Binding-site contacts:
Ligand atom C10 contacts residue PHE287 of chain 1.C at 3.6 Å (hydrophobic).
Ligand atom C30 contacts residue THR193 of chain 1.C at 3.6 Å.
Ligand atom C11 contacts residue PHE287 of chain 1.C at 4.0 Å (hydrophobic).
Ligand atom C32 contacts residue LEU234 of chain 1.C at 3.9 Å (hydrophobic).
Ligand atom C6 contacts residue PHE287 of chain 1.C at 3.5 Å (hydrophobic).
Ligand atom N24 contacts residue HIS81 of chain 1.C at 3.7 Å.
Ligand atom C32 contacts residue LEU195 of chain 1.C at 3.9 Å (hydrophobic).
Ligand atom N7 contacts residue ILE251 of chain 1.C at 3.8 Å.
Ligand atom N8 contacts residue TYR80 of chain 1.C at 3.8 Å.
Ligand atom C1 contacts residue ILE251 of chain 1.C at 3.8 Å (hydrophobic).
Ligand atom O19 contacts residue ASN129 of chain 1.C at 3.7 Å.
Ligand atom O19 contacts residue MET270 of chain 1.C at 3.6 Å.
Ligand atom C21 contacts residue MET272 of chain 1.C at 3.8 Å (hydrophobic).
Ligand atom N8 contacts residue LEU234 of chain 1.C at 3.7 Å.
Ligand atom N5 contacts residue PHE287 of chain 1.C at 3.6 Å.
Ligand atom O28 contacts residue THR193 of chain 1.C at 3.5 Å (h-bond).
Ligand atom C29 contacts residue ASP233 of chain 1.C at 3.1 Å.
Ligand atom C14 contacts residue GLN237 of chain 1.C at 3.5 Å.
Ligand atom C4 contacts residue PHE287 of chain 1.C at 3.5 Å (hydrophobic).
Ligand atom N2 contacts residue PHE287 of chain 1.C at 3.7 Å.
Ligand atom C14 contacts residue ILE251 of chain 1.C at 4.0 Å (hydrophobic).
Ligand atom C14 contacts residue GLN284 of chain 1.C at 3.6 Å.
Ligand atom N5 contacts residue GLN284 of chain 1.C at 3.2 Å (h-bond).
Ligand atom C17 contacts residue MET272 of chain 1.C at 3.9 Å (hydrophobic).
Ligand atom C6 contacts residue GLN284 of chain 1.C at 3.9 Å.
Ligand atom C10 contacts residue PHE255 of chain 1.C at 4.0 Å (hydrophobic).
Ligand atom C20 contacts residue MET273 of chain 1.C at 3.5 Å (hydrophobic).
Ligand atom C6 contacts residue ILE251 of chain 1.C at 3.9 Å (hydrophobic).
Ligand atom C14 contacts residue PHE287 of chain 1.C at 3.6 Å (hydrophobic).
Ligand atom C11 contacts residue MET272 of chain 1.C at 4.0 Å (hydrophobic).
Ligand atom O19 contacts residue MET272 of chain 1.C at 3.9 Å.
Ligand atom C21 contacts residue PHE255 of chain 1.C at 3.3 Å (hydrophobic).
Ligand atom C3 contacts residue PHE287 of chain 1.C at 3.6 Å (hydrophobic).
Ligand atom C29 contacts residue THR193 of chain 1.C at 3.2 Å.
Ligand atom N7 contacts residue PHE287 of chain 1.C at 4.0 Å.
Ligand atom C1 contacts residue PHE287 of chain 1.C at 3.5 Å (hydrophobic).
Ligand atom O19 contacts residue MET273 of chain 1.C at 3.4 Å.
Ligand atom N8 contacts residue ILE251 of chain 1.C at 3.9 Å.
Ligand atom C15 contacts residue LEU195 of chain 1.C at 3.9 Å (hydrophobic).
Ligand atom C20 contacts residue PHE255 of chain 1.C at 3.8 Å (hydrophobic).

The protein below binds the small molecule below.
Small molecule (SMILES): CCCCOc1cncc(-c2nnc3c(C)nc4ccc(CN5CCOCC5)cc4n23)c1

Sequence of chain 1.C:
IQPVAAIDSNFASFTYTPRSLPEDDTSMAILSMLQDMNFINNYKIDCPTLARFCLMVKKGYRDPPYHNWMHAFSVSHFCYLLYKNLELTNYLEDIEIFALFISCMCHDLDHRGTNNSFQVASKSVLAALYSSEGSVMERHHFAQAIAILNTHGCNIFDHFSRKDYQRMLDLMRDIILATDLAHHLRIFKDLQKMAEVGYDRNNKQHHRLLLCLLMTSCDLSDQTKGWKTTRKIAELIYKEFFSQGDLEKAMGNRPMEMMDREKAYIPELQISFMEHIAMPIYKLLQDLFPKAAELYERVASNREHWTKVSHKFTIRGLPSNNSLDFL